This small molecule binds to this protein.
Small molecule (SMILES): CCOC(=O)[C@H]1CCCN(S(C)(=O)=O)C1

Sequence of chain 1.B:
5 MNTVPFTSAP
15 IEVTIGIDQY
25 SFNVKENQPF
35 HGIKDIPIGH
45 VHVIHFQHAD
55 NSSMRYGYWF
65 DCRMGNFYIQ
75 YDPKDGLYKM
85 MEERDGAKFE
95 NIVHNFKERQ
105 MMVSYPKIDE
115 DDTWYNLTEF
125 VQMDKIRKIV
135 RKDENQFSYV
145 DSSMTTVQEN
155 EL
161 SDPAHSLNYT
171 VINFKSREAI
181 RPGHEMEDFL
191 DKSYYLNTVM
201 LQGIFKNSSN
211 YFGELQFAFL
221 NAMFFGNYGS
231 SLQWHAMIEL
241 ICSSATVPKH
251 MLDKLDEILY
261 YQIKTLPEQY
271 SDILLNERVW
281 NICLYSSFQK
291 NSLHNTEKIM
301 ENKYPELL

Binding-site contacts:
Ligand atom S contacts residue TYR72 of chain 1.B at 4.5 Å.
Ligand atom C2 contacts residue THR11 of chain 1.B at 3.8 Å.
Ligand atom C6 contacts residue TYR72 of chain 1.B at 4.0 Å (hydrophobic).
Ligand atom C8 contacts residue PHE93 of chain 1.B at 2.8 Å (hydrophobic).
Ligand atom O2 contacts residue LYS92 of chain 1.B at 3.3 Å.
Ligand atom C7 contacts residue TYR72 of chain 1.B at 4.3 Å (hydrophobic).
Ligand atom O contacts residue THR11 of chain 1.B at 4.0 Å.
Ligand atom O3 contacts residue GLU87 of chain 1.B at 3.9 Å.
Ligand atom C7 contacts residue THR11 of chain 1.B at 4.4 Å.
Ligand atom C5 contacts residue PRO9 of chain 1.B at 3.9 Å (hydrophobic).
Ligand atom C5 contacts residue THR11 of chain 1.B at 4.3 Å.
Ligand atom O contacts residue PHE100 of chain 1.B at 3.8 Å.
Ligand atom C6 contacts residue PHE93 of chain 1.B at 4.5 Å (hydrophobic).
Ligand atom S contacts residue PHE93 of chain 1.B at 4.3 Å.
Ligand atom C contacts residue PHE100 of chain 1.B at 3.6 Å (hydrophobic).
Ligand atom C1 contacts residue THR11 of chain 1.B at 3.4 Å.
Ligand atom C7 contacts residue ILE96 of chain 1.B at 4.5 Å (hydrophobic).
Ligand atom C4 contacts residue ILE96 of chain 1.B at 3.6 Å (hydrophobic).
Ligand atom O3 contacts residue PHE93 of chain 1.B at 4.4 Å.
Ligand atom S contacts residue LYS92 of chain 1.B at 4.5 Å.
Ligand atom C6 contacts residue ILE96 of chain 1.B at 4.0 Å (hydrophobic).
Ligand atom C6 contacts residue PRO9 of chain 1.B at 4.1 Å (hydrophobic).
Ligand atom C4 contacts residue PHE100 of chain 1.B at 3.9 Å (hydrophobic).
Ligand atom C contacts residue THR11 of chain 1.B at 4.3 Å.
Ligand atom O3 contacts residue TYR72 of chain 1.B at 3.4 Å.
Ligand atom O2 contacts residue ILE96 of chain 1.B at 4.4 Å.
Ligand atom N contacts residue ILE96 of chain 1.B at 4.3 Å.
Ligand atom C3 contacts residue THR11 of chain 1.B at 4.4 Å.
Ligand atom C5 contacts residue TYR72 of chain 1.B at 3.4 Å (hydrophobic).
Ligand atom N contacts residue TYR72 of chain 1.B at 4.3 Å.
Ligand atom O1 contacts residue THR11 of chain 1.B at 3.2 Å (h-bond).
Ligand atom C3 contacts residue ILE96 of chain 1.B at 3.6 Å (hydrophobic).
Ligand atom C1 contacts residue PHE100 of chain 1.B at 4.2 Å (hydrophobic).